A small-molecule ligand and the protein it binds are described below.
Small molecule (SMILES): O=C(O)[C@H](Cc1c[nH]c2ccccc12)NC(=O)C(F)(F)C(F)(F)C(F)(F)C(F)(F)C(F)(F)C(F)(F)C(F)(F)C(F)(F)C(F)(F)F

Sequence of chain 1.A:
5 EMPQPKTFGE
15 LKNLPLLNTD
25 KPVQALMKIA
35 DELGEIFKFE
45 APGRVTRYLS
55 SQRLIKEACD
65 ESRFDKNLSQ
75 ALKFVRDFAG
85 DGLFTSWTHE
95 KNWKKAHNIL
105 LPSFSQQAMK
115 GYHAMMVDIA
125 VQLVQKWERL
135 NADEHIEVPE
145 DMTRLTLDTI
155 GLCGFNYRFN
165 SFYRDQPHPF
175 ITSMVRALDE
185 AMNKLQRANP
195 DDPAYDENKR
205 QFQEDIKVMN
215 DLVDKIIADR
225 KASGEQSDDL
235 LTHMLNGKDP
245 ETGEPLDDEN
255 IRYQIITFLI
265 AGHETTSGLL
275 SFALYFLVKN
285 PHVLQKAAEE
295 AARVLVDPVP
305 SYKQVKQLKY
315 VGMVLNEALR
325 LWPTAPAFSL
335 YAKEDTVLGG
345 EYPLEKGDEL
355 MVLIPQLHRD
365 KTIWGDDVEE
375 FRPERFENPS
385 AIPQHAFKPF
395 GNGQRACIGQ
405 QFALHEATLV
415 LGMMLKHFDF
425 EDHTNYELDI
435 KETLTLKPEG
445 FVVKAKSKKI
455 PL

Binding-site contacts:
Ligand atom FBG contacts residue ALA331 of chain 1.A at 3.5 Å.
Ligand atom CZ2 contacts residue ARG48 of chain 1.A at 3.7 Å.
Ligand atom CE3 contacts residue TYR52 of chain 1.A at 3.4 Å (hydrophobic).
Ligand atom FBC contacts residue PHE88 of chain 1.A at 3.5 Å.
Ligand atom O contacts residue SER73 of chain 1.A at 3.5 Å.
Ligand atom FBE contacts residue THR439 of chain 1.A at 3.7 Å.
Ligand atom OXT contacts residue GLN74 of chain 1.A at 3.5 Å (h-bond).
Ligand atom CAY contacts residue PHE88 of chain 1.A at 3.5 Å (hydrophobic).
Ligand atom FBQ contacts residue LEU438 of chain 1.A at 3.0 Å.
Ligand atom FBA contacts residue ALA329 of chain 1.A at 3.5 Å.
Ligand atom FBF contacts residue ALA331 of chain 1.A at 3.3 Å.
Ligand atom CG contacts residue LEU21 of chain 1.A at 3.5 Å (hydrophobic).
Ligand atom FBL contacts residue ALA75 of chain 1.A at 3.5 Å.
Ligand atom FBH contacts residue ALA75 of chain 1.A at 3.5 Å.
Ligand atom FBC contacts residue LEU76 of chain 1.A at 3.5 Å.
Ligand atom FBP contacts residue PHE88 of chain 1.A at 2.6 Å.
Ligand atom FBD contacts residue LEU438 of chain 1.A at 3.7 Å.
Ligand atom FBN contacts residue VAL27 of chain 1.A at 3.5 Å.
Ligand atom FBN contacts residue ALA331 of chain 1.A at 3.6 Å.
Ligand atom FBR contacts residue THR439 of chain 1.A at 3.5 Å.
Ligand atom FBI contacts residue LEU438 of chain 1.A at 3.4 Å.
Ligand atom CD2 contacts residue LEU21 of chain 1.A at 3.6 Å (hydrophobic).
Ligand atom FBK contacts residue MET355 of chain 1.A at 3.4 Å.
Ligand atom CB contacts residue LEU21 of chain 1.A at 3.7 Å (hydrophobic).
Ligand atom FBE contacts residue LEU438 of chain 1.A at 3.0 Å.
Ligand atom FBB contacts residue ALA329 of chain 1.A at 3.5 Å.
Ligand atom FBA contacts residue THR439 of chain 1.A at 3.4 Å.
Ligand atom FBS contacts residue LEU438 of chain 1.A at 3.4 Å.
Ligand atom FBQ contacts residue THR439 of chain 1.A at 3.0 Å.
Ligand atom OAQ contacts residue TYR52 of chain 1.A at 2.9 Å (h-bond).
Ligand atom FBJ contacts residue ALA331 of chain 1.A at 3.5 Å.
Ligand atom OXT contacts residue SER73 of chain 1.A at 3.7 Å.
Ligand atom OXT contacts residue ALA75 of chain 1.A at 3.2 Å (h-bond).
Ligand atom C contacts residue GLN74 of chain 1.A at 3.7 Å.
Ligand atom CZ3 contacts residue THR50 of chain 1.A at 3.5 Å.
Ligand atom O contacts residue GLN74 of chain 1.A at 3.2 Å (h-bond).
Ligand atom FBB contacts residue PHE88 of chain 1.A at 3.3 Å.
Ligand atom CB contacts residue TYR52 of chain 1.A at 3.7 Å (hydrophobic).
Ligand atom CAZ contacts residue THR439 of chain 1.A at 3.7 Å.
Ligand atom CZ3 contacts residue PHE43 of chain 1.A at 3.5 Å (hydrophobic).